Binding-site contacts:
Ligand atom O7 contacts residue ARG89 of chain 36.E at 4.0 Å.
Ligand atom C1 contacts residue GLN65 of chain 36.G at 3.7 Å.
Ligand atom O5 contacts residue TYR60 of chain 36.G at 3.5 Å.
Ligand atom C6 contacts residue TYR60 of chain 36.G at 3.8 Å (hydrophobic).
Ligand atom C7 contacts residue ASN67 of chain 36.E at 3.6 Å.
Ligand atom O4 contacts residue ASP66 of chain 36.G at 4.2 Å.
Ligand atom C4 contacts residue ASP66 of chain 36.G at 3.8 Å.
Ligand atom O3 contacts residue ASN67 of chain 36.E at 4.4 Å.
Ligand atom N2 contacts residue GLN65 of chain 36.G at 4.4 Å.
Ligand atom O7 contacts residue MET118 of chain 36.E at 3.9 Å.
Ligand atom C8 contacts residue GLN65 of chain 36.G at 3.5 Å.
Ligand atom O6 contacts residue GLN65 of chain 36.G at 4.2 Å.
Ligand atom C8 contacts residue ASN67 of chain 36.E at 3.6 Å.
Ligand atom C2 contacts residue GLN65 of chain 36.G at 3.4 Å.
Ligand atom C2 contacts residue ASN67 of chain 36.E at 2.5 Å.
Ligand atom O3 contacts residue GLN65 of chain 36.G at 3.2 Å.
Ligand atom C3 contacts residue ASP66 of chain 36.G at 4.3 Å.
Ligand atom O7 contacts residue ASN67 of chain 36.E at 4.1 Å.
Ligand atom C4 contacts residue ASN67 of chain 36.E at 4.2 Å.
Ligand atom O3 contacts residue ASP66 of chain 36.G at 3.8 Å.
Ligand atom C5 contacts residue TYR60 of chain 36.G at 4.2 Å (hydrophobic).
Ligand atom N2 contacts residue ASN67 of chain 36.E at 3.1 Å (h-bond).
Ligand atom C6 contacts residue GLN65 of chain 36.G at 4.1 Å.
Ligand atom C5 contacts residue ASN67 of chain 36.E at 3.6 Å.
Ligand atom C6 contacts residue ASP66 of chain 36.G at 4.2 Å.
Ligand atom O6 contacts residue ASP66 of chain 36.G at 2.8 Å (salt-bridge).
Ligand atom O5 contacts residue GLN65 of chain 36.G at 3.9 Å.
Ligand atom C3 contacts residue ASN67 of chain 36.E at 3.8 Å.
Ligand atom O5 contacts residue ASN67 of chain 36.E at 2.4 Å (h-bond).
Ligand atom C1 contacts residue ASN67 of chain 36.E at 1.4 Å.
Ligand atom C3 contacts residue GLN65 of chain 36.G at 4.1 Å.

Sequence of chain 36.G:
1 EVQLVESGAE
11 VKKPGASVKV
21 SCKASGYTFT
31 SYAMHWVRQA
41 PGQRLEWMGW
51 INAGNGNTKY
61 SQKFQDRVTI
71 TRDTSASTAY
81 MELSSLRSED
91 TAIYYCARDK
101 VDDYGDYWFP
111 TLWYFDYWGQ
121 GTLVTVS

Sequence of chain 36.E:
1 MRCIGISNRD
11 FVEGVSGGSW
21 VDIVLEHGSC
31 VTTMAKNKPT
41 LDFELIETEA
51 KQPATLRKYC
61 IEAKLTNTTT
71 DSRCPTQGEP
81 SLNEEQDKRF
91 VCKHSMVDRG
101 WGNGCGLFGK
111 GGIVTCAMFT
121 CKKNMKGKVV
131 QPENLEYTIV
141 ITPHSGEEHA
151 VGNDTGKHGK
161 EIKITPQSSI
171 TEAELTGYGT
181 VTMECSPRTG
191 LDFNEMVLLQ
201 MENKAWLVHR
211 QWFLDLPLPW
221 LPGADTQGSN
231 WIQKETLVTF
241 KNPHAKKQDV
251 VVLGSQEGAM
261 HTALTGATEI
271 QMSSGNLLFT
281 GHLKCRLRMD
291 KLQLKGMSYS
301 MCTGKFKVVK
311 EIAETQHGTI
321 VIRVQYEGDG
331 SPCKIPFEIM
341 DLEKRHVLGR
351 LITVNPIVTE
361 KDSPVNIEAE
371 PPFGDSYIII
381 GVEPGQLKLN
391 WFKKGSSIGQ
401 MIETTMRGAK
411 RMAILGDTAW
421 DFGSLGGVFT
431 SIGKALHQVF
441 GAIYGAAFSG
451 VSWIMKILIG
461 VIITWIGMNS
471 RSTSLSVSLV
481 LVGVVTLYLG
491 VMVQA

A protein and the small-molecule ligand that binds it are described below.
Small molecule (SMILES): CC(=O)N[C@@H]1[C@@H](O)[C@H](O)[C@@H](CO)O[C@H]1O